Binding-site contacts:
Ligand atom C11 contacts residue GLY111 of chain 1.B at 3.2 Å.
Ligand atom C20 contacts residue THR86 of chain 1.B at 3.6 Å.
Ligand atom C14 contacts residue LEU140 of chain 1.B at 3.6 Å (hydrophobic).
Ligand atom C13 contacts residue GLY142 of chain 1.B at 3.7 Å.
Ligand atom N25 contacts residue ILE135 of chain 1.B at 3.5 Å (h-bond).
Ligand atom N21 contacts residue VAL133 of chain 1.B at 3.4 Å (h-bond).
Ligand atom C10 contacts residue TYR113 of chain 1.B at 3.4 Å (hydrophobic).
Ligand atom C04 contacts residue GLU114 of chain 1.B at 3.5 Å.
Ligand atom N25 contacts residue TYR138 of chain 1.B at 3.6 Å.
Ligand atom N25 contacts residue SER134 of chain 1.B at 3.0 Å (h-bond).
Ligand atom C05 contacts residue GLU114 of chain 1.B at 3.2 Å.
Ligand atom C08 contacts residue TYR113 of chain 1.B at 3.4 Å (hydrophobic).
Ligand atom C08 contacts residue LEU140 of chain 1.B at 3.3 Å (hydrophobic).
Ligand atom C15 contacts residue PRO87 of chain 1.B at 3.6 Å (hydrophobic).
Ligand atom O01 contacts residue ARG156 of chain 1.A at 3.6 Å.
Ligand atom O01 contacts residue GLU114 of chain 1.B at 3.7 Å.
Ligand atom C02 contacts residue GLU114 of chain 1.B at 3.5 Å.
Ligand atom N21 contacts residue PRO85 of chain 1.B at 3.4 Å.
Ligand atom N03 contacts residue GLU114 of chain 1.B at 3.0 Å (salt-bridge).
Ligand atom C17 contacts residue GLY143 of chain 1.B at 3.4 Å.
Ligand atom C12 contacts residue GLY143 of chain 1.B at 3.6 Å.
Ligand atom N21 contacts residue SER134 of chain 1.B at 3.6 Å.
Ligand atom N23 contacts residue TYR138 of chain 1.B at 2.6 Å (h-bond).
Ligand atom C17 contacts residue GLY142 of chain 1.B at 3.6 Å.
Ligand atom C17 contacts residue PRO85 of chain 1.B at 3.3 Å (hydrophobic).
Ligand atom N24 contacts residue TYR138 of chain 1.B at 3.7 Å.
Ligand atom N24 contacts residue LEU140 of chain 1.B at 3.0 Å (h-bond).
Ligand atom N24 contacts residue PRO87 of chain 1.B at 3.6 Å.
Ligand atom N25 contacts residue GLY136 of chain 1.B at 2.9 Å (h-bond).
Ligand atom C10 contacts residue ARG112 of chain 1.B at 3.6 Å.
Ligand atom C16 contacts residue PRO85 of chain 1.B at 3.7 Å (hydrophobic).
Ligand atom N21 contacts residue THR86 of chain 1.B at 3.3 Å (h-bond).
Ligand atom N23 contacts residue VAL139 of chain 1.B at 3.6 Å.
Ligand atom C22 contacts residue TYR138 of chain 1.B at 3.5 Å (hydrophobic).
Ligand atom N21 contacts residue ALA146 of chain 1.B at 3.5 Å.
Ligand atom N23 contacts residue LEU140 of chain 1.B at 3.5 Å (h-bond).
Ligand atom C14 contacts residue PRO87 of chain 1.B at 3.6 Å (hydrophobic).
Ligand atom N21 contacts residue ILE135 of chain 1.B at 3.6 Å (h-bond).
Ligand atom C11 contacts residue GLY142 of chain 1.B at 3.6 Å.
Ligand atom C12 contacts residue GLY142 of chain 1.B at 3.6 Å.

Sequence of chain 1.A:
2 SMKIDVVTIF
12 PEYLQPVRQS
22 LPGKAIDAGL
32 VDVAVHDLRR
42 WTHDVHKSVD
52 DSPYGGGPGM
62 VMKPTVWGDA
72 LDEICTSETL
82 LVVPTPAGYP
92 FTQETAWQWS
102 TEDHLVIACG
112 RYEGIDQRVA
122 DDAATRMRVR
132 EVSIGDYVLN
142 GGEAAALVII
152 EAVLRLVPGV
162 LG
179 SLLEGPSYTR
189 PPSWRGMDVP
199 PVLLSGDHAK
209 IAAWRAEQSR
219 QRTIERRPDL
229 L

A small-molecule ligand and the protein it binds are described below.
Small molecule (SMILES): N#Cc1c(-c2ccc3ccn(Cc4cccnc4O)c3c2)n[nH]c1N

Sequence of chain 1.B:
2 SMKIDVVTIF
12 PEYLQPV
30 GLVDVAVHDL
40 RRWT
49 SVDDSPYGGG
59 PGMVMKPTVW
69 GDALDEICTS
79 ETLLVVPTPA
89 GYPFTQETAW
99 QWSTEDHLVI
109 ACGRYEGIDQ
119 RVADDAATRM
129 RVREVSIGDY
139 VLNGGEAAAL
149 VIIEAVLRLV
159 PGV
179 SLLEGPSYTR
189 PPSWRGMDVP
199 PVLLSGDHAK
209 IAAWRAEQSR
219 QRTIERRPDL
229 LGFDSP